Sequence of chain 1.A:
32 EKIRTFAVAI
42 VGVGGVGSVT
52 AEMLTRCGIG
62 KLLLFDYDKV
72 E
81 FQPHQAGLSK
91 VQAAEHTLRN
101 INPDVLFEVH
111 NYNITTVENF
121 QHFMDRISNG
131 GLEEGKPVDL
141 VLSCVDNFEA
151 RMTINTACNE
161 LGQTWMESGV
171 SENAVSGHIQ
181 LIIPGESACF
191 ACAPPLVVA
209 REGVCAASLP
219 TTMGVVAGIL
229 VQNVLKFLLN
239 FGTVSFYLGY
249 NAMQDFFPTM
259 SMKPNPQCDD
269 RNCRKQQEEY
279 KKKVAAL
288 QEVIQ

Binding-site contacts:
Ligand atom O2B contacts residue VAL47 of chain 1.A at 2.8 Å (h-bond).
Ligand atom O3' contacts residue ASP67 of chain 1.A at 2.9 Å (salt-bridge).
Ligand atom C8 contacts residue ASN147 of chain 1.A at 3.2 Å.
Ligand atom O1A contacts residue ASP146 of chain 1.A at 3.2 Å (salt-bridge).
Ligand atom O3' contacts residue LYS90 of chain 1.A at 2.7 Å (salt-bridge).
Ligand atom O2' contacts residue ASP67 of chain 1.A at 2.8 Å (salt-bridge).
Ligand atom C5 contacts residue TYR68 of chain 1.A at 3.4 Å (hydrophobic).
Ligand atom N3B contacts residue CYS144 of chain 1.A at 3.0 Å (h-bond).
Ligand atom O2A contacts residue GLY45 of chain 1.A at 3.7 Å.
Ligand atom C4 contacts residue TYR68 of chain 1.A at 3.4 Å (hydrophobic).
Ligand atom C5' contacts residue CYS144 of chain 1.A at 3.5 Å (hydrophobic).
Ligand atom O2B contacts residue GLY46 of chain 1.A at 3.0 Å (h-bond).
Ligand atom C2 contacts residue ASP67 of chain 1.A at 3.6 Å.
Ligand atom N1 contacts residue TYR68 of chain 1.A at 3.6 Å.
Ligand atom N7 contacts residue ASN147 of chain 1.A at 3.0 Å (h-bond).
Ligand atom O3' contacts residue GLY45 of chain 1.A at 3.6 Å.
Ligand atom N6 contacts residue ALA150 of chain 1.A at 3.6 Å.
Ligand atom C2 contacts residue TYR68 of chain 1.A at 3.5 Å (hydrophobic).
Ligand atom C8 contacts residue ASP146 of chain 1.A at 3.5 Å.
Ligand atom N7 contacts residue TYR68 of chain 1.A at 3.6 Å.
Ligand atom N3 contacts residue TYR68 of chain 1.A at 3.4 Å.
Ligand atom C6 contacts residue TYR68 of chain 1.A at 3.6 Å (hydrophobic).
Ligand atom C2' contacts residue ASP67 of chain 1.A at 3.5 Å.
Ligand atom N3B contacts residue VAL145 of chain 1.A at 3.4 Å (h-bond).
Ligand atom PB contacts residue VAL47 of chain 1.A at 3.5 Å.
Ligand atom O4' contacts residue VAL145 of chain 1.A at 3.5 Å.
Ligand atom N6 contacts residue THR115 of chain 1.A at 3.5 Å.
Ligand atom O4' contacts residue GLY43 of chain 1.A at 3.4 Å.
Ligand atom O5' contacts residue GLY45 of chain 1.A at 3.5 Å.
Ligand atom C5' contacts residue ASP146 of chain 1.A at 3.5 Å.
Ligand atom N6 contacts residue ASN113 of chain 1.A at 3.2 Å (h-bond).
Ligand atom O2A contacts residue GLY46 of chain 1.A at 2.8 Å (h-bond).
Ligand atom N1 contacts residue ILE114 of chain 1.A at 3.3 Å.
Ligand atom O1B contacts residue VAL170 of chain 1.A at 3.6 Å.
Ligand atom O3A contacts residue ASP146 of chain 1.A at 3.6 Å.
Ligand atom N3 contacts residue ASP67 of chain 1.A at 3.4 Å.
Ligand atom O2' contacts residue ASP69 of chain 1.A at 3.3 Å (salt-bridge).
Ligand atom C3' contacts residue LYS90 of chain 1.A at 3.7 Å.
Ligand atom C1' contacts residue ASP67 of chain 1.A at 3.4 Å.
Ligand atom N3B contacts residue VAL47 of chain 1.A at 3.2 Å.

This small molecule binds to this protein.
Small molecule (SMILES): Nc1ncnc2c1ncn2[C@@H]1O[C@H](CO[P](=O)(O)O[P](=O)(O)NP(=O)(O)O)[C@@H](O)[C@H]1O